Binding-site contacts:
Ligand atom C14 contacts residue GLN49 of chain 1.A at 4.1 Å.
Ligand atom C15 contacts residue ALA52 of chain 1.A at 4.0 Å (hydrophobic).
Ligand atom C5 contacts residue THR79 of chain 1.A at 4.0 Å.
Ligand atom C1 contacts residue THR78 of chain 1.A at 4.1 Å.
Ligand atom C20 contacts residue ALA83 of chain 1.A at 3.6 Å (hydrophobic).
Ligand atom CL contacts residue THR78 of chain 1.A at 3.4 Å.
Ligand atom C2 contacts residue THR79 of chain 1.A at 4.1 Å.
Ligand atom N contacts residue GLN49 of chain 1.A at 4.1 Å.
Ligand atom C20 contacts residue THR79 of chain 1.A at 4.0 Å.
Ligand atom C11 contacts residue THR128 of chain 2.A at 3.7 Å.
Ligand atom C18 contacts residue GLN122 of chain 2.A at 3.8 Å.
Ligand atom N contacts residue THR79 of chain 1.A at 3.9 Å.
Ligand atom C2 contacts residue THR78 of chain 1.A at 4.1 Å.
Ligand atom C16 contacts residue HIS125 of chain 2.A at 3.7 Å.
Ligand atom C6 contacts residue ALA82 of chain 1.A at 3.8 Å (hydrophobic).
Ligand atom O2 contacts residue HIS125 of chain 2.A at 3.1 Å.
Ligand atom C20 contacts residue ALA82 of chain 1.A at 3.8 Å (hydrophobic).
Ligand atom C16 contacts residue GLN49 of chain 1.A at 3.9 Å.
Ligand atom C21 contacts residue ALA82 of chain 1.A at 3.9 Å (hydrophobic).
Ligand atom C19 contacts residue MET132 of chain 2.A at 3.6 Å (hydrophobic).
Ligand atom C18 contacts residue MET132 of chain 2.A at 3.4 Å (hydrophobic).
Ligand atom C15 contacts residue TYR53 of chain 1.A at 4.0 Å (hydrophobic).
Ligand atom O2 contacts residue THR128 of chain 2.A at 2.6 Å (h-bond).
Ligand atom C17 contacts residue GLN122 of chain 2.A at 4.0 Å.
Ligand atom O1 contacts residue GLU124 of chain 2.A at 2.8 Å (salt-bridge).
Ligand atom C15 contacts residue THR128 of chain 2.A at 3.8 Å.
Ligand atom O1 contacts residue HIS125 of chain 2.A at 4.0 Å.
Ligand atom C21 contacts residue THR79 of chain 1.A at 3.8 Å.
Ligand atom C12 contacts residue THR128 of chain 2.A at 3.4 Å.
Ligand atom O1 contacts residue ALA123 of chain 2.A at 3.6 Å.
Ligand atom C3 contacts residue THR79 of chain 1.A at 3.6 Å.
Ligand atom C4 contacts residue THR79 of chain 1.A at 3.6 Å.
Ligand atom O2 contacts residue ALA123 of chain 2.A at 4.1 Å.
Ligand atom C12 contacts residue HIS125 of chain 2.A at 3.9 Å.
Ligand atom C15 contacts residue LEU56 of chain 1.A at 4.1 Å (hydrophobic).
Ligand atom C13 contacts residue THR128 of chain 2.A at 3.5 Å.
Ligand atom C12 contacts residue ALA123 of chain 2.A at 4.0 Å (hydrophobic).
Ligand atom CL contacts residue ALA82 of chain 1.A at 3.6 Å.
Ligand atom O2 contacts residue GLU124 of chain 2.A at 3.7 Å.
Ligand atom C12 contacts residue GLU124 of chain 2.A at 3.7 Å.

This protein binds this small molecule.
Small molecule (SMILES): CCC[C@H](C(=O)O)c1c(C)nc2ccc(Cl)cc2c1-c1ccccc1

Sequence of chain 2.A:
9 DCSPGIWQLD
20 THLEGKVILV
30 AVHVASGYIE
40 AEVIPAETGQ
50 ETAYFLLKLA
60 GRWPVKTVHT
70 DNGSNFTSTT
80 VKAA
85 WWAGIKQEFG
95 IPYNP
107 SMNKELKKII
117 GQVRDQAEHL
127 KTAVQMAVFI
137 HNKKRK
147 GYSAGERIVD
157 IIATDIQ

Sequence of chain 1.A:
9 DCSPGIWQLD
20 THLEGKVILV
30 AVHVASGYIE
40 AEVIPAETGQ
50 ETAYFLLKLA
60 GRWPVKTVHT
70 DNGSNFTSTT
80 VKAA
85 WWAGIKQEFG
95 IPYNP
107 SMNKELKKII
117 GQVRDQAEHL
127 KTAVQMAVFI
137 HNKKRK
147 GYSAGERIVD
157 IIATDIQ